Sequence of chain 18.A:
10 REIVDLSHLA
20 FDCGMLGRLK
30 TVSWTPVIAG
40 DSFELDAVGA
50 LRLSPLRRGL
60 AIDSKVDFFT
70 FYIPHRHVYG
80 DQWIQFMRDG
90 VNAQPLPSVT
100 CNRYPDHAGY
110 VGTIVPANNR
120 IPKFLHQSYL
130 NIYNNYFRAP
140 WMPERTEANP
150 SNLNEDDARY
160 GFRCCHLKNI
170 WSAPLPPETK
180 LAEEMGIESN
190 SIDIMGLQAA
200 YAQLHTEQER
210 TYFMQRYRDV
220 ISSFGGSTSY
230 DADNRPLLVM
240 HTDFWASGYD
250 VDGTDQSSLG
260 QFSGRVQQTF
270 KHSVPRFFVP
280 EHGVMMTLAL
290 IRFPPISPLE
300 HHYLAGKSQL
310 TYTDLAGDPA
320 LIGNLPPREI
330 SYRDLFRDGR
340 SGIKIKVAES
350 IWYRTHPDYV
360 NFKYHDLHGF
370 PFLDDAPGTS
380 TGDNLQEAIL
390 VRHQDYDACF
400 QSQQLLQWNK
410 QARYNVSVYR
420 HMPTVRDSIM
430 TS

Sequence of chain 17.C:
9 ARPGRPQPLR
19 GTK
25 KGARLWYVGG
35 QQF

This protein binds this small molecule.
Small molecule (SMILES): Nc1ccn([C@H]2C[C@H](O)[C@@H](COP(=O)(O)O)O2)c(=O)n1

Binding-site contacts:
Ligand atom OP2 contacts residue ARG412 of chain 18.A at 1.4 Å (salt-bridge).
Ligand atom C4' contacts residue VAL47 of chain 18.A at 4.1 Å (hydrophobic).
Ligand atom C2' contacts residue VAL47 of chain 18.A at 4.3 Å (hydrophobic).
Ligand atom O3' contacts residue VAL47 of chain 18.A at 3.1 Å.
Ligand atom P contacts residue LYS21 of chain 17.C at 3.4 Å.
Ligand atom C3' contacts residue ASN414 of chain 18.A at 4.5 Å.
Ligand atom C4' contacts residue ASN414 of chain 18.A at 3.0 Å.
Ligand atom C5' contacts residue ASN414 of chain 18.A at 3.3 Å.
Ligand atom O4' contacts residue ASN414 of chain 18.A at 2.9 Å (h-bond).
Ligand atom OP2 contacts residue ARG18 of chain 17.C at 3.7 Å.
Ligand atom OP2 contacts residue LYS21 of chain 17.C at 2.7 Å (salt-bridge).
Ligand atom OP1 contacts residue LYS21 of chain 17.C at 3.9 Å.
Ligand atom P contacts residue ARG412 of chain 18.A at 2.6 Å.
Ligand atom O3' contacts residue ARG412 of chain 18.A at 4.3 Å.
Ligand atom OP1 contacts residue ARG18 of chain 17.C at 4.0 Å.
Ligand atom C3' contacts residue VAL47 of chain 18.A at 4.0 Å (hydrophobic).
Ligand atom C1' contacts residue ASN414 of chain 18.A at 4.1 Å.
Ligand atom C5' contacts residue ARG412 of chain 18.A at 3.0 Å.
Ligand atom C4' contacts residue ARG412 of chain 18.A at 4.3 Å.
Ligand atom OP1 contacts residue ARG412 of chain 18.A at 3.8 Å.
Ligand atom O5' contacts residue ARG412 of chain 18.A at 3.1 Å (salt-bridge).